Binding-site contacts:
Ligand atom O5 contacts residue GLN374 of chain 1.B at 4.4 Å.
Ligand atom O3 contacts residue GLN374 of chain 1.B at 3.9 Å.
Ligand atom C2 contacts residue ASN378 of chain 1.B at 3.9 Å.
Ligand atom O4 contacts residue GLN374 of chain 1.B at 3.2 Å.
Ligand atom O5 contacts residue SER380 of chain 1.B at 4.3 Å.
Ligand atom C6 contacts residue ASN378 of chain 1.B at 4.0 Å.
Ligand atom C4 contacts residue GLN374 of chain 1.B at 4.3 Å.
Ligand atom C1 contacts residue SER380 of chain 1.B at 3.9 Å.
Ligand atom C1 contacts residue ASN378 of chain 1.B at 2.7 Å.
Ligand atom C5 contacts residue ASN378 of chain 1.B at 3.0 Å.
Ligand atom N2 contacts residue ASN378 of chain 1.B at 4.5 Å.
Ligand atom C3 contacts residue ASN378 of chain 1.B at 4.0 Å.
Ligand atom C6 contacts residue GLN374 of chain 1.B at 3.7 Å.
Ligand atom O5 contacts residue ASN378 of chain 1.B at 2.8 Å (h-bond).
Ligand atom C5 contacts residue GLN374 of chain 1.B at 3.4 Å.
Ligand atom C4 contacts residue ASN378 of chain 1.B at 4.2 Å.

The protein below binds the small molecule below.
Small molecule (SMILES): CC(=O)N[C@@H]1[C@@H](O)[C@H](O)[C@@H](CO)O[C@H]1O

Sequence of chain 1.B:
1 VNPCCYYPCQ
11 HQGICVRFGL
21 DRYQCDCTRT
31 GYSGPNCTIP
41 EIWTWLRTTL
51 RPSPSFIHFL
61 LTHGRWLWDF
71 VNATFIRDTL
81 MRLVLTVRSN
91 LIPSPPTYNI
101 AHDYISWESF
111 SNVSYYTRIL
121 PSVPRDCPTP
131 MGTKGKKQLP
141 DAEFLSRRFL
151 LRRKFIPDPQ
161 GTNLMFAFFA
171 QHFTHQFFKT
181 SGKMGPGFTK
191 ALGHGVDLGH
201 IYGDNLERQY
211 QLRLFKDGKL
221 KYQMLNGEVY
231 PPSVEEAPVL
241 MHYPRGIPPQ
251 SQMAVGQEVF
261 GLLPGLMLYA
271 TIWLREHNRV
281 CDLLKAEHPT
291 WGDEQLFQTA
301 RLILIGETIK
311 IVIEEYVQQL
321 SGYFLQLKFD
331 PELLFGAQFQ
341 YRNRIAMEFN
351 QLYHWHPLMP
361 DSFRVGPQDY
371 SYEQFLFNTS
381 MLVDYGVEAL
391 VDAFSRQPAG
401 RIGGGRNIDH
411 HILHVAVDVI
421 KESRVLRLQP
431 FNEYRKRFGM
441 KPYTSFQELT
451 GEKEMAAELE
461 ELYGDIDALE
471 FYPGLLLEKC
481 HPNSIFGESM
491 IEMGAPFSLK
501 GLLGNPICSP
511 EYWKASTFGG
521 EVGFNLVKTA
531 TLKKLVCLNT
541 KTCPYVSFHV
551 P